Binding-site contacts:
Ligand atom CL contacts residue HIS164 of chain 1.B at 3.7 Å.
Ligand atom C12 contacts residue CYS145 of chain 1.B at 3.7 Å (hydrophobic).
Ligand atom CL contacts residue ASP187 of chain 1.B at 3.4 Å.
Ligand atom C3 contacts residue GLN189 of chain 1.B at 3.5 Å.
Ligand atom C5 contacts residue MET49 of chain 1.B at 3.6 Å (hydrophobic).
Ligand atom C6 contacts residue MET49 of chain 1.B at 3.4 Å (hydrophobic).
Ligand atom C13 contacts residue PHE140 of chain 1.B at 3.6 Å (hydrophobic).
Ligand atom C14 contacts residue GLU166 of chain 1.B at 3.8 Å.
Ligand atom CL contacts residue HIS41 of chain 1.B at 3.6 Å.
Ligand atom C13 contacts residue GLU166 of chain 1.B at 3.6 Å.
Ligand atom C8 contacts residue MET165 of chain 1.B at 3.5 Å (hydrophobic).
Ligand atom O1 contacts residue DMS1 of chain 1.S at 3.8 Å.
Ligand atom C5 contacts residue GLN189 of chain 1.B at 3.6 Å.
Ligand atom C15 contacts residue GLU166 of chain 1.B at 3.6 Å.
Ligand atom C8 contacts residue HIS164 of chain 1.B at 3.5 Å.
Ligand atom C5 contacts residue ARG188 of chain 1.B at 3.6 Å.
Ligand atom O2 contacts residue GLU166 of chain 1.B at 3.0 Å (salt-bridge).
Ligand atom C12 contacts residue GLU166 of chain 1.B at 3.6 Å.
Ligand atom C14 contacts residue LEU141 of chain 1.B at 3.9 Å (hydrophobic).
Ligand atom O2 contacts residue MET165 of chain 1.B at 3.2 Å.
Ligand atom C13 contacts residue SER144 of chain 1.B at 3.9 Å.
Ligand atom C15 contacts residue PHE140 of chain 1.B at 3.7 Å (hydrophobic).
Ligand atom N1 contacts residue HIS163 of chain 1.B at 2.8 Å (h-bond).
Ligand atom CL contacts residue MET165 of chain 1.B at 3.6 Å.
Ligand atom C7 contacts residue MET165 of chain 1.B at 3.5 Å (hydrophobic).
Ligand atom C15 contacts residue ASN142 of chain 1.B at 3.8 Å.
Ligand atom O2 contacts residue DMS1 of chain 1.S at 3.8 Å.
Ligand atom C contacts residue HIS41 of chain 1.B at 3.2 Å.
Ligand atom C15 contacts residue LEU141 of chain 1.B at 3.7 Å (hydrophobic).
Ligand atom C5 contacts residue DMS1 of chain 1.S at 3.6 Å.
Ligand atom N1 contacts residue SER144 of chain 1.B at 3.7 Å.
Ligand atom C4 contacts residue DMS1 of chain 1.S at 3.6 Å.
Ligand atom C6 contacts residue ARG188 of chain 1.B at 3.5 Å.
Ligand atom C7 contacts residue MET49 of chain 1.B at 3.7 Å (hydrophobic).
Ligand atom N1 contacts residue GLU166 of chain 1.B at 3.8 Å.
Ligand atom O1 contacts residue GLN189 of chain 1.B at 3.3 Å (h-bond).
Ligand atom C12 contacts residue MET165 of chain 1.B at 3.8 Å (hydrophobic).
Ligand atom C13 contacts residue HIS163 of chain 1.B at 3.8 Å.
Ligand atom C12 contacts residue HIS163 of chain 1.B at 3.4 Å.
Ligand atom C13 contacts residue LEU141 of chain 1.B at 3.7 Å (hydrophobic).

Sequence of chain 1.A:
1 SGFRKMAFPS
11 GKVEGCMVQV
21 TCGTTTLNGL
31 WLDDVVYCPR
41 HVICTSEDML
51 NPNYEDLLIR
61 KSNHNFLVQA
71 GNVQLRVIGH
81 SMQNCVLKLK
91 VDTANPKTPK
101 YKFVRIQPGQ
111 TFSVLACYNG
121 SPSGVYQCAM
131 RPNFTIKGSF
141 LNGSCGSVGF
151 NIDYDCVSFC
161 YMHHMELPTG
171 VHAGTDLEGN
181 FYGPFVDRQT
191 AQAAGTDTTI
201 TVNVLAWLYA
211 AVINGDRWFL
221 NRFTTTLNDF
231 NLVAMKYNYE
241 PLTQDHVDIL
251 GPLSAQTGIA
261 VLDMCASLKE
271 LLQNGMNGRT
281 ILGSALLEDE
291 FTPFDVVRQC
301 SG

A protein and the small-molecule ligand that binds it are described below.
Small molecule (SMILES): CO[C@@]1(C(=O)Nc2cncc3ccc(F)cc23)CCOc2ccc(Cl)cc21

Sequence of chain 1.B:
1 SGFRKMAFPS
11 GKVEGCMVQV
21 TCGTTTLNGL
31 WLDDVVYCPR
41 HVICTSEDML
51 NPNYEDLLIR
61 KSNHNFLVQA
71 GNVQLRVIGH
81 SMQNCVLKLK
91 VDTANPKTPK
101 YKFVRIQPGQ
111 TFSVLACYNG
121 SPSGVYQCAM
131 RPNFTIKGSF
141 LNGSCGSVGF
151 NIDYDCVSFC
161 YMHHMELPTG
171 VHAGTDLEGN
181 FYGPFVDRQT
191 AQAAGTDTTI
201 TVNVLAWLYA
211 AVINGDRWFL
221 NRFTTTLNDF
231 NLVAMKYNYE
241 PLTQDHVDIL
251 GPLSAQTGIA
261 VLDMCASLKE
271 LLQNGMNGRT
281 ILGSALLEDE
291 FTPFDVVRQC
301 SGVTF